Binding-site contacts:
Ligand atom CAB contacts residue ILE153 of chain 2.A at 4.1 Å (hydrophobic).
Ligand atom CAL contacts residue TYR69 of chain 2.A at 3.8 Å (hydrophobic).
Ligand atom CAT contacts residue TYR69 of chain 2.A at 4.2 Å (hydrophobic).
Ligand atom CAN contacts residue TYR69 of chain 2.A at 3.5 Å (hydrophobic).
Ligand atom OAO contacts residue SER70 of chain 2.A at 3.9 Å.
Ligand atom CAT contacts residue PHE137 of chain 2.A at 4.0 Å (hydrophobic).
Ligand atom OAD contacts residue LEU382 of chain 2.A at 4.2 Å.
Ligand atom OAO contacts residue VAL360 of chain 2.A at 3.5 Å.
Ligand atom OAC contacts residue SER70 of chain 2.A at 3.6 Å.
Ligand atom CAR contacts residue VAL360 of chain 2.A at 3.9 Å (hydrophobic).
Ligand atom OAO contacts residue GOL1 of chain 2.C at 4.0 Å.
Ligand atom CAK contacts residue ARG237 of chain 2.A at 3.9 Å.
Ligand atom CAB contacts residue HIS273 of chain 2.A at 3.4 Å.
Ligand atom CAM contacts residue PHE137 of chain 2.A at 4.1 Å (hydrophobic).
Ligand atom CAP contacts residue PHE137 of chain 2.A at 3.6 Å (hydrophobic).
Ligand atom CAU contacts residue PHE137 of chain 2.A at 3.5 Å (hydrophobic).
Ligand atom CAH contacts residue ILE153 of chain 2.A at 4.2 Å (hydrophobic).
Ligand atom CAN contacts residue VAL360 of chain 2.A at 3.6 Å (hydrophobic).
Ligand atom CAA contacts residue GOL1 of chain 2.C at 2.7 Å.
Ligand atom OAC contacts residue LYS73 of chain 2.A at 4.1 Å.
Ligand atom CAS contacts residue VAL360 of chain 2.A at 4.2 Å (hydrophobic).
Ligand atom CAJ contacts residue VAL360 of chain 2.A at 4.2 Å (hydrophobic).
Ligand atom CAA contacts residue GLY359 of chain 2.A at 3.5 Å.
Ligand atom CAH contacts residue ARG237 of chain 2.A at 4.2 Å.
Ligand atom CAI contacts residue PHE137 of chain 2.A at 3.6 Å (hydrophobic).
Ligand atom CAN contacts residue GOL1 of chain 2.C at 3.5 Å.
Ligand atom CAL contacts residue ILE153 of chain 2.A at 3.6 Å (hydrophobic).
Ligand atom CAF contacts residue PHE137 of chain 2.A at 3.5 Å (hydrophobic).
Ligand atom CAA contacts residue SER70 of chain 2.A at 2.9 Å.
Ligand atom CAA contacts residue TYR69 of chain 2.A at 3.5 Å (hydrophobic).
Ligand atom OAC contacts residue PHE137 of chain 2.A at 3.6 Å.
Ligand atom CAB contacts residue TYR69 of chain 2.A at 4.0 Å (hydrophobic).
Ligand atom CAA contacts residue VAL360 of chain 2.A at 2.8 Å (hydrophobic).
Ligand atom CAP contacts residue SER70 of chain 2.A at 4.2 Å.
Ligand atom OAD contacts residue ARG237 of chain 2.A at 3.7 Å.
Ligand atom CAM contacts residue VAL360 of chain 2.A at 3.9 Å (hydrophobic).
Ligand atom CAH contacts residue TYR69 of chain 2.A at 3.8 Å (hydrophobic).
Ligand atom CAN contacts residue SER70 of chain 2.A at 2.9 Å.
Ligand atom OAC contacts residue TYR135 of chain 2.A at 3.2 Å (h-bond).
Ligand atom CAQ contacts residue VAL360 of chain 2.A at 4.1 Å (hydrophobic).

This small molecule binds to this protein.
Small molecule (SMILES): CCOC(=O)[C@@H](C)c1cccc(C(=O)c2ccccc2)c1

Sequence of chain 2.A:
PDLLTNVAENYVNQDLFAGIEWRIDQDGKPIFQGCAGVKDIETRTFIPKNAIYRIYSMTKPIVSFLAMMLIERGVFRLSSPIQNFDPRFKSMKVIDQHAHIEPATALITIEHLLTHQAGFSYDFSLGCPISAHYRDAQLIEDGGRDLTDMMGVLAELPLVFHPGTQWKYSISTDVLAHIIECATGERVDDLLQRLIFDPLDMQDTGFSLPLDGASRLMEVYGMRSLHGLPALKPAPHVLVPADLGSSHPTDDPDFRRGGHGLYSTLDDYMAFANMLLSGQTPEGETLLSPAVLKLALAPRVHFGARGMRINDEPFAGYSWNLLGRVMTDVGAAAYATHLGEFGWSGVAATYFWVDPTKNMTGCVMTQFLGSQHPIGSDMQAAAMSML